Binding-site contacts:
Ligand atom CLB contacts residue PHE55 of chain 1.A at 3.5 Å.
Ligand atom O contacts residue VAL74 of chain 1.A at 3.0 Å.
Ligand atom OAE contacts residue PHE55 of chain 1.A at 3.7 Å.
Ligand atom OAF contacts residue PHE118 of chain 1.A at 3.6 Å.
Ligand atom CAK contacts residue GLY72 of chain 1.A at 3.2 Å.
Ligand atom CAP contacts residue TRP78 of chain 1.A at 3.5 Å (hydrophobic).
Ligand atom C contacts residue TYR101 of chain 1.A at 3.1 Å (hydrophobic).
Ligand atom CBD contacts residue VAL74 of chain 1.A at 3.6 Å (hydrophobic).
Ligand atom CLB contacts residue LYS109 of chain 1.A at 3.1 Å.
Ligand atom N contacts residue TYR101 of chain 1.A at 3.4 Å (h-bond).
Ligand atom CAM contacts residue TYR101 of chain 1.A at 2.9 Å (hydrophobic).
Ligand atom CA contacts residue TYR101 of chain 1.A at 3.2 Å (hydrophobic).
Ligand atom CBA contacts residue LYS109 of chain 1.A at 3.7 Å.
Ligand atom CAK contacts residue VAL74 of chain 1.A at 3.4 Å (hydrophobic).
Ligand atom CAJ contacts residue VAL74 of chain 1.A at 3.6 Å (hydrophobic).
Ligand atom OAE contacts residue TYR101 of chain 1.A at 3.2 Å (h-bond).
Ligand atom CAI contacts residue TYR45 of chain 1.A at 3.7 Å (hydrophobic).
Ligand atom OAE contacts residue PHE118 of chain 1.A at 3.6 Å.
Ligand atom CBH contacts residue TYR45 of chain 1.A at 3.5 Å (hydrophobic).
Ligand atom CLA contacts residue SER106 of chain 1.A at 2.5 Å.
Ligand atom OAF contacts residue PHE55 of chain 1.A at 3.5 Å.
Ligand atom O contacts residue ILE75 of chain 1.A at 2.8 Å (h-bond).
Ligand atom OAF contacts residue ASP56 of chain 1.A at 3.2 Å (salt-bridge).
Ligand atom CLB contacts residue ASP56 of chain 1.A at 3.4 Å.
Ligand atom NBI contacts residue TYR101 of chain 1.A at 3.4 Å (h-bond).
Ligand atom CBA contacts residue ASP56 of chain 1.A at 3.4 Å.
Ligand atom CAB contacts residue VAL74 of chain 1.A at 3.6 Å (hydrophobic).
Ligand atom OAF contacts residue TYR45 of chain 1.A at 3.5 Å.
Ligand atom CAJ contacts residue GLN73 of chain 1.A at 3.5 Å.
Ligand atom CAO contacts residue TYR101 of chain 1.A at 3.6 Å (hydrophobic).
Ligand atom CAC contacts residue TYR101 of chain 1.A at 3.6 Å (hydrophobic).
Ligand atom CAB contacts residue GLY72 of chain 1.A at 2.9 Å.
Ligand atom CAT contacts residue GLN73 of chain 1.A at 3.4 Å.
Ligand atom CB contacts residue TRP78 of chain 1.A at 3.5 Å (hydrophobic).
Ligand atom CAC contacts residue ALA100 of chain 1.A at 3.5 Å (hydrophobic).
Ligand atom O contacts residue TYR101 of chain 1.A at 3.6 Å (h-bond).
Ligand atom CAS contacts residue TYR45 of chain 1.A at 3.4 Å (hydrophobic).
Ligand atom CAL contacts residue LYS109 of chain 1.A at 3.5 Å.
Ligand atom OAX contacts residue TYR101 of chain 1.A at 3.3 Å (h-bond).
Ligand atom CAN contacts residue ASP56 of chain 1.A at 2.8 Å.

The small molecule below binds the protein below.
Small molecule (SMILES): CC[C@H]1CN(CCOc2ccc(OC)c(OC)c2)C(=O)[C@@H]2CCC[C@H]1N2S(=O)(=O)c1cc(Cl)cc(Cl)c1

Sequence of chain 1.A:
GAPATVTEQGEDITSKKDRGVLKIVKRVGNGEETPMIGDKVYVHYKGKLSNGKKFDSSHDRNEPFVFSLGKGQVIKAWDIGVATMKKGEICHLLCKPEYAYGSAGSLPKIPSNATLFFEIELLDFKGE